Binding-site contacts:
Ligand atom C7 contacts residue ASN163 of chain 1.B at 3.6 Å.
Ligand atom C3 contacts residue ASN163 of chain 1.B at 3.8 Å.
Ligand atom O3 contacts residue LEU516 of chain 1.A at 4.2 Å.
Ligand atom C3 contacts residue LEU516 of chain 1.A at 3.9 Å (hydrophobic).
Ligand atom O5 contacts residue GLU132 of chain 1.B at 4.5 Å.
Ligand atom O6 contacts residue ARG355 of chain 1.A at 3.3 Å (salt-bridge).
Ligand atom O7 contacts residue GLN115 of chain 1.B at 3.5 Å (h-bond).
Ligand atom C4 contacts residue ASN163 of chain 1.B at 4.2 Å.
Ligand atom C2 contacts residue GLU132 of chain 1.B at 3.6 Å.
Ligand atom O7 contacts residue GLU514 of chain 1.A at 2.9 Å (salt-bridge).
Ligand atom C8 contacts residue SER112 of chain 1.B at 4.4 Å.
Ligand atom C8 contacts residue LEU516 of chain 1.A at 3.7 Å (hydrophobic).
Ligand atom C5 contacts residue ASN163 of chain 1.B at 3.7 Å.
Ligand atom O6 contacts residue THR165 of chain 1.B at 4.3 Å.
Ligand atom C2 contacts residue ASN163 of chain 1.B at 2.4 Å.
Ligand atom N2 contacts residue TYR394 of chain 1.A at 4.3 Å.
Ligand atom O3 contacts residue GLU514 of chain 1.A at 3.1 Å (salt-bridge).
Ligand atom C6 contacts residue ASN163 of chain 1.B at 4.5 Å.
Ligand atom C7 contacts residue ASN392 of chain 1.A at 4.3 Å.
Ligand atom C6 contacts residue ARG355 of chain 1.A at 4.2 Å.
Ligand atom C7 contacts residue TYR394 of chain 1.A at 3.8 Å (hydrophobic).
Ligand atom O7 contacts residue ASN163 of chain 1.B at 4.0 Å.
Ligand atom O6 contacts residue ASN163 of chain 1.B at 3.7 Å.
Ligand atom C7 contacts residue GLU514 of chain 1.A at 3.5 Å.
Ligand atom O5 contacts residue ASN163 of chain 1.B at 2.4 Å (h-bond).
Ligand atom O4 contacts residue LEU516 of chain 1.A at 4.2 Å.
Ligand atom C8 contacts residue GLU514 of chain 1.A at 4.3 Å.
Ligand atom C3 contacts residue GLU514 of chain 1.A at 4.1 Å.
Ligand atom N2 contacts residue GLU514 of chain 1.A at 3.9 Å.
Ligand atom C6 contacts residue TYR394 of chain 1.A at 3.7 Å (hydrophobic).
Ligand atom C8 contacts residue GLU132 of chain 1.B at 4.1 Å.
Ligand atom O7 contacts residue ASN392 of chain 1.A at 3.4 Å (h-bond).
Ligand atom C1 contacts residue ASN163 of chain 1.B at 1.4 Å.
Ligand atom N2 contacts residue ASN163 of chain 1.B at 2.8 Å (h-bond).
Ligand atom N2 contacts residue GLU132 of chain 1.B at 3.6 Å (salt-bridge).
Ligand atom C1 contacts residue GLU132 of chain 1.B at 3.7 Å.
Ligand atom O7 contacts residue TYR394 of chain 1.A at 2.9 Å (h-bond).
Ligand atom C7 contacts residue GLU132 of chain 1.B at 3.3 Å.
Ligand atom O7 contacts residue GLU132 of chain 1.B at 2.9 Å (salt-bridge).
Ligand atom O6 contacts residue TYR394 of chain 1.A at 4.0 Å.

Sequence of chain 1.B:
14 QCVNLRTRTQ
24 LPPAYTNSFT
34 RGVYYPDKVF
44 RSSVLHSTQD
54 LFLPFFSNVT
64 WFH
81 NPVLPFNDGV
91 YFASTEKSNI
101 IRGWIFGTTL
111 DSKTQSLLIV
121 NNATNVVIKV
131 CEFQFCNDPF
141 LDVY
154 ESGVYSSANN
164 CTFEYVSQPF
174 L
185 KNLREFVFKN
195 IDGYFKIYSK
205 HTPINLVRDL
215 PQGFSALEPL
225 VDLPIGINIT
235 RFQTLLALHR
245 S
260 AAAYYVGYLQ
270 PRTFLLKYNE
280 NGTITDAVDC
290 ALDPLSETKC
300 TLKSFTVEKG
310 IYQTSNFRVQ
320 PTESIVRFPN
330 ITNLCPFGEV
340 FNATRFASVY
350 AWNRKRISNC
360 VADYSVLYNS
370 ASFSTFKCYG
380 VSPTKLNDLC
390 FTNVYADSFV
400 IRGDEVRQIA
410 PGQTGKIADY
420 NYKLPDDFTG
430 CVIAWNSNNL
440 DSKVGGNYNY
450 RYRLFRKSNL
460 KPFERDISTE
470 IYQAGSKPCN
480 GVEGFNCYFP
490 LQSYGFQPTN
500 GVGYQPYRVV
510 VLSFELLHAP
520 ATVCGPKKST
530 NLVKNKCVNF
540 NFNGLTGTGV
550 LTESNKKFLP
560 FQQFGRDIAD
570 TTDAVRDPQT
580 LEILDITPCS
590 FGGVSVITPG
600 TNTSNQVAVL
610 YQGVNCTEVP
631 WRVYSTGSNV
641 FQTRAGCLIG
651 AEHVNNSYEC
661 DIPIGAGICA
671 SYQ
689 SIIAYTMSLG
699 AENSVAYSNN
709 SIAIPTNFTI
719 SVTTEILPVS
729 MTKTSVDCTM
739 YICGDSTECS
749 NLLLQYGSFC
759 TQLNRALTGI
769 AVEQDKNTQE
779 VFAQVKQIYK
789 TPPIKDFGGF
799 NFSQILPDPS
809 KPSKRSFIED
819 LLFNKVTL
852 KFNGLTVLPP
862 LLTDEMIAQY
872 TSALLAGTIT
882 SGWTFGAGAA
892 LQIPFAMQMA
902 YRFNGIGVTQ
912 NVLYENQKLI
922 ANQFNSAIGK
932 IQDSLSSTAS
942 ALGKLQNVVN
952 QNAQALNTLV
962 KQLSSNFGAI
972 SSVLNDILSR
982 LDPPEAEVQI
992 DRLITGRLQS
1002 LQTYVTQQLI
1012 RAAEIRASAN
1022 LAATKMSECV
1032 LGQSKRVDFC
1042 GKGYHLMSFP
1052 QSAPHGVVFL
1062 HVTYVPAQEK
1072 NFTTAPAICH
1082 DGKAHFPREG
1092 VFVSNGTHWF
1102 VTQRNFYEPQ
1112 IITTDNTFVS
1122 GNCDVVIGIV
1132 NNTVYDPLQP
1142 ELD

This protein binds this small molecule.
Small molecule (SMILES): CC(=O)N[C@H]1[C@H](O[C@H]2[C@H](O)[C@@H](NC(C)=O)CO[C@@H]2CO)O[C@H](CO)[C@@H](O)[C@@H]1O

Sequence of chain 1.A:
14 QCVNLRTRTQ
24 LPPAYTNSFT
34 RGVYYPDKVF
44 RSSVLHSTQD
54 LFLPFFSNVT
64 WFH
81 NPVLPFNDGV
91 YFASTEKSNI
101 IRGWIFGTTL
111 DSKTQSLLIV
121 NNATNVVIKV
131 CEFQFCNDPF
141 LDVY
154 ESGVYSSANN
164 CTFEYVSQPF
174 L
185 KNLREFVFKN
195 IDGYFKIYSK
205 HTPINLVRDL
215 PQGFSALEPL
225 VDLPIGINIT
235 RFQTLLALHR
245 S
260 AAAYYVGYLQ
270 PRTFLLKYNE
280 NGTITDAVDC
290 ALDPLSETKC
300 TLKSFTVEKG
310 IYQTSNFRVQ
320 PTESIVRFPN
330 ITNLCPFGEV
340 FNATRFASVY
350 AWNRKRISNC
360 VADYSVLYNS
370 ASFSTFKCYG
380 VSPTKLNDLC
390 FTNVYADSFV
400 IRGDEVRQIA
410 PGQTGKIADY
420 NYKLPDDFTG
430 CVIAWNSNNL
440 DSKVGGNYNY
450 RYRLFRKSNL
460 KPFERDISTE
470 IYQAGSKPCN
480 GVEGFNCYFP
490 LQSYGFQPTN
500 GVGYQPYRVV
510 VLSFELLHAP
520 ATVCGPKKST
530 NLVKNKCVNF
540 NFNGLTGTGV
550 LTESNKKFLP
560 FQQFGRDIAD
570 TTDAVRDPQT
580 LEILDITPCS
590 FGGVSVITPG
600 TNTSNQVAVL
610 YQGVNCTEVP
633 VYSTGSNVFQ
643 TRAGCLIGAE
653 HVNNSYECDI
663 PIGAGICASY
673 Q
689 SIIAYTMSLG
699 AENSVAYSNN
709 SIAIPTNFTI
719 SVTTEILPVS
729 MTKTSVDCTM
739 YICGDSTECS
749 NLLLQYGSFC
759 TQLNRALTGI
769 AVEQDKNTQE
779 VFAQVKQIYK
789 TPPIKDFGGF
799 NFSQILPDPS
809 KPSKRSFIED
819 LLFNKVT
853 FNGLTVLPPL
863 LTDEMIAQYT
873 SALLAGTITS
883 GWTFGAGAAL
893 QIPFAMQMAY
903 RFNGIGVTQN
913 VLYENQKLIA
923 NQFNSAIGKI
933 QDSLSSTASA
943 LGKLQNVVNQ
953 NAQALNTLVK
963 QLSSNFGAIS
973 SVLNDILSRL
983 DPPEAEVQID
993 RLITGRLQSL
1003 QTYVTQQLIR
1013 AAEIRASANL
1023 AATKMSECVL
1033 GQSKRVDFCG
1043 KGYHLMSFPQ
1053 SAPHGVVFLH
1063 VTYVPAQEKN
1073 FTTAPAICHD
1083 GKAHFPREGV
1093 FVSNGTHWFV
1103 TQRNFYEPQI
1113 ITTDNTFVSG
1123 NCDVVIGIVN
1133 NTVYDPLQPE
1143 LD